Binding-site contacts:
Ligand atom C16 contacts residue TYR128 of chain 1.H at 3.6 Å (hydrophobic).
Ligand atom C11 contacts residue PHE178 of chain 1.H at 3.4 Å (hydrophobic).
Ligand atom C8 contacts residue HIS161 of chain 1.F at 3.4 Å.
Ligand atom C2 contacts residue PHE178 of chain 1.H at 3.6 Å (hydrophobic).
Ligand atom C9 contacts residue GLY150 of chain 1.F at 3.9 Å.
Ligand atom C13 contacts residue GLY150 of chain 1.F at 3.4 Å.
Ligand atom C20 contacts residue TYR128 of chain 1.H at 3.4 Å (hydrophobic).
Ligand atom C15 contacts residue TYR128 of chain 1.H at 3.4 Å (hydrophobic).
Ligand atom C8 contacts residue FAD1 of chain 1.S at 3.6 Å.
Ligand atom C14 contacts residue TYR128 of chain 1.H at 3.7 Å (hydrophobic).
Ligand atom C11 contacts residue TRP105 of chain 1.F at 3.2 Å (hydrophobic).
Ligand atom O7 contacts residue HIS161 of chain 1.F at 2.9 Å.
Ligand atom C19 contacts residue MET154 of chain 1.F at 3.8 Å (hydrophobic).
Ligand atom C2 contacts residue PHE106 of chain 1.F at 3.9 Å (hydrophobic).
Ligand atom C22 contacts residue TYR128 of chain 1.H at 3.9 Å (hydrophobic).
Ligand atom C9 contacts residue GLY149 of chain 1.F at 4.0 Å.
Ligand atom C11 contacts residue PHE106 of chain 1.F at 3.9 Å (hydrophobic).
Ligand atom O7 contacts residue FAD1 of chain 1.S at 3.9 Å.
Ligand atom C1 contacts residue PHE178 of chain 1.H at 3.6 Å (hydrophobic).
Ligand atom C2 contacts residue FAD1 of chain 1.S at 3.2 Å.
Ligand atom C4 contacts residue FAD1 of chain 1.S at 3.6 Å.
Ligand atom C12 contacts residue FAD1 of chain 1.S at 3.4 Å.
Ligand atom C6 contacts residue FAD1 of chain 1.S at 3.3 Å.
Ligand atom C10 contacts residue FAD1 of chain 1.S at 3.8 Å.
Ligand atom C10 contacts residue TYR128 of chain 1.H at 3.5 Å (hydrophobic).
Ligand atom C17 contacts residue TYR128 of chain 1.H at 3.7 Å (hydrophobic).
Ligand atom O7 contacts residue GLY150 of chain 1.F at 3.4 Å.
Ligand atom C21 contacts residue TYR128 of chain 1.H at 3.6 Å (hydrophobic).
Ligand atom O2 contacts residue HIS161 of chain 1.F at 3.1 Å.
Ligand atom C12 contacts residue TYR126 of chain 1.H at 3.5 Å (hydrophobic).
Ligand atom C12 contacts residue TRP105 of chain 1.F at 4.0 Å (hydrophobic).
Ligand atom C13 contacts residue GLY149 of chain 1.F at 3.2 Å.
Ligand atom O7 contacts residue MET154 of chain 1.F at 3.7 Å.
Ligand atom C1 contacts residue FAD1 of chain 1.S at 3.3 Å.
Ligand atom C5 contacts residue FAD1 of chain 1.S at 3.6 Å.
Ligand atom C11 contacts residue FAD1 of chain 1.S at 3.4 Å.
Ligand atom O2 contacts residue FAD1 of chain 1.S at 3.5 Å (h-bond).
Ligand atom C3 contacts residue FAD1 of chain 1.S at 3.4 Å.
Ligand atom O1 contacts residue TYR128 of chain 1.H at 2.5 Å (h-bond).
Ligand atom C21 contacts residue HIS194 of chain 1.F at 3.8 Å.

Sequence of chain 1.F:
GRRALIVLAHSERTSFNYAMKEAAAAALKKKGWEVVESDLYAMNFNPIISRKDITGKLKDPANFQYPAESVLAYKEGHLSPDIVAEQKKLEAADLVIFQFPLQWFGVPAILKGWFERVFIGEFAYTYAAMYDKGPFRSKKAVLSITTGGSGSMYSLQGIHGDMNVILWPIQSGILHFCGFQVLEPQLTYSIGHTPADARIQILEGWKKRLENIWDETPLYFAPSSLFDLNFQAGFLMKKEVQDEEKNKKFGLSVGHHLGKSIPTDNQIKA

Sequence of chain 1.H:
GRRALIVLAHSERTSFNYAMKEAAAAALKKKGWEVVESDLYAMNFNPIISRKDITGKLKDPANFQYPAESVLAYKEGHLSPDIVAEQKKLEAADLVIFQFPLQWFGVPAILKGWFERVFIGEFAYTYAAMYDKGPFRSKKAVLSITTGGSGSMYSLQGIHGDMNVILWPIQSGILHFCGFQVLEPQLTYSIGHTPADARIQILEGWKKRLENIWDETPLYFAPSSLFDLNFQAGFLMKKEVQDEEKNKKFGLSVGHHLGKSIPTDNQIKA

A small-molecule ligand and the protein it binds are described below.
Small molecule (SMILES): Cc1cc2oc(=O)c(Cc3cccc4ccccc34)c(O)c2cc1C